Sequence of chain 1.A:
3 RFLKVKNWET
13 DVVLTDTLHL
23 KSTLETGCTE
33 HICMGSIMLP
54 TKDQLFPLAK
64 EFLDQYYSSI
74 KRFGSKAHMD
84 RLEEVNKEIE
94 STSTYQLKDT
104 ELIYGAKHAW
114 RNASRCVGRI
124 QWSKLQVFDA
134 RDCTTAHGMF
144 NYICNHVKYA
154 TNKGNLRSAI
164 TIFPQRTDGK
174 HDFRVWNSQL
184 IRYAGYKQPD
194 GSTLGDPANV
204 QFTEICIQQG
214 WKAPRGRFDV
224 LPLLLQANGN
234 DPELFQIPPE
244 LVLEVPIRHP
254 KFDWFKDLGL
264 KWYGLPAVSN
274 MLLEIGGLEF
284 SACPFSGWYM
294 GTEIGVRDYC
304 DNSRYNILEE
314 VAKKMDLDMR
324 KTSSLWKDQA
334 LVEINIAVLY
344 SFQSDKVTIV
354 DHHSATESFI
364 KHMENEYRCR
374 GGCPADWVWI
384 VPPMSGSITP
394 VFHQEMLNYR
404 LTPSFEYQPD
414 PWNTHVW

Binding-site contacts:
Ligand atom C5' contacts residue HEM1 of chain 1.C at 2.9 Å.
Ligand atom N6A contacts residue GLU296 of chain 1.A at 2.7 Å (salt-bridge).
Ligand atom C12 contacts residue MET40 of chain 1.A at 3.8 Å (hydrophobic).
Ligand atom N1' contacts residue HEM1 of chain 1.C at 2.7 Å (h-bond).
Ligand atom C5A contacts residue PRO269 of chain 1.A at 3.7 Å (hydrophobic).
Ligand atom C8A contacts residue PRO269 of chain 1.A at 4.0 Å (hydrophobic).
Ligand atom C7A contacts residue HEM1 of chain 1.C at 3.5 Å.
Ligand atom C8A contacts residue HEM1 of chain 1.C at 3.6 Å.
Ligand atom C5' contacts residue VAL271 of chain 1.A at 2.8 Å (hydrophobic).
Ligand atom N6A contacts residue HEM1 of chain 1.C at 3.4 Å.
Ligand atom C6A contacts residue TRP291 of chain 1.A at 3.7 Å (hydrophobic).
Ligand atom C4' contacts residue GLU296 of chain 1.A at 3.8 Å.
Ligand atom C6A contacts residue HEM1 of chain 1.C at 3.6 Å.
Ligand atom N6A contacts residue PRO269 of chain 1.A at 3.8 Å.
Ligand atom C8A contacts residue SER289 of chain 1.A at 3.9 Å.
Ligand atom C13 contacts residue MET40 of chain 1.A at 3.5 Å (hydrophobic).
Ligand atom C5A contacts residue HEM1 of chain 1.C at 3.6 Å.
Ligand atom N2 contacts residue ARG307 of chain 1.A at 3.4 Å (salt-bridge).
Ligand atom C2' contacts residue HEM1 of chain 1.C at 3.3 Å.
Ligand atom C4' contacts residue VAL271 of chain 1.A at 3.6 Å (hydrophobic).
Ligand atom C7A contacts residue GLU296 of chain 1.A at 3.2 Å.
Ligand atom C2 contacts residue ASP301 of chain 1.A at 3.8 Å.
Ligand atom N1A contacts residue GLU296 of chain 1.A at 2.6 Å (salt-bridge).
Ligand atom F13 contacts residue MET40 of chain 1.A at 3.4 Å.
Ligand atom C2 contacts residue ARG307 of chain 1.A at 3.6 Å.
Ligand atom C8A contacts residue GLY290 of chain 1.A at 3.6 Å.
Ligand atom O1 contacts residue GLN182 of chain 1.A at 3.5 Å (h-bond).
Ligand atom C3A contacts residue VAL271 of chain 1.A at 3.5 Å (hydrophobic).
Ligand atom C3' contacts residue GLU296 of chain 1.A at 3.9 Å.
Ligand atom C6A contacts residue GLU296 of chain 1.A at 3.4 Å.
Ligand atom N6A contacts residue TYR292 of chain 1.A at 3.6 Å.
Ligand atom C6A contacts residue PRO269 of chain 1.A at 3.8 Å (hydrophobic).
Ligand atom C8A contacts residue PHE288 of chain 1.A at 3.7 Å (hydrophobic).
Ligand atom N1' contacts residue VAL271 of chain 1.A at 3.9 Å.
Ligand atom C3' contacts residue HEM1 of chain 1.C at 3.5 Å.
Ligand atom C2 contacts residue GLN182 of chain 1.A at 3.7 Å.
Ligand atom C2 contacts residue ARG185 of chain 1.A at 3.7 Å.
Ligand atom C2A contacts residue GLU296 of chain 1.A at 3.3 Å.
Ligand atom N6A contacts residue TRP291 of chain 1.A at 2.6 Å (h-bond).
Ligand atom N1A contacts residue HEM1 of chain 1.C at 3.9 Å.

Sequence of chain 1.B:
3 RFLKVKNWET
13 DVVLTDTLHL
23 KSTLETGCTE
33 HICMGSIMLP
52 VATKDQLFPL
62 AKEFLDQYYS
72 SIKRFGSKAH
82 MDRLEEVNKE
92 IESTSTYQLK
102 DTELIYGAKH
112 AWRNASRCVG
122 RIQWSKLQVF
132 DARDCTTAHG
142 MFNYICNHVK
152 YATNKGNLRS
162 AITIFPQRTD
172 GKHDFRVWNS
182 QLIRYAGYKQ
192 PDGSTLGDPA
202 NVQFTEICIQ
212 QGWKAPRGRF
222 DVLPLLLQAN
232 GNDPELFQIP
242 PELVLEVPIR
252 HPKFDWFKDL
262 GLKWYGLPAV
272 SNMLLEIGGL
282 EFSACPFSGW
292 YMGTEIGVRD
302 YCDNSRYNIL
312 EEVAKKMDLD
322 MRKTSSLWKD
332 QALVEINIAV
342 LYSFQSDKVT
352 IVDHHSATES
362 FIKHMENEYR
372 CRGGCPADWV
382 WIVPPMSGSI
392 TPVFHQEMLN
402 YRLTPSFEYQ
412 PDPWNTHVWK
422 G

A small-molecule ligand and the protein it binds are described below.
Small molecule (SMILES): Cc1cc(N)nc(C[C@@H]2CNC[C@H]2OCCNCCc2cccc(F)c2)c1